This protein binds this small molecule.
Small molecule (SMILES): CC(=O)N[C@@H]1[C@@H](O)[C@H](O)[C@@H](CO)O[C@H]1O

Binding-site contacts:
Ligand atom C7 contacts residue HIS146 of chain 1.B at 4.2 Å.
Ligand atom N2 contacts residue HIS146 of chain 1.B at 4.4 Å.
Ligand atom C1 contacts residue ASN179 of chain 1.B at 1.4 Å.
Ligand atom C3 contacts residue ASN179 of chain 1.B at 3.8 Å.
Ligand atom C8 contacts residue GLY178 of chain 1.B at 3.9 Å.
Ligand atom O7 contacts residue HIS146 of chain 1.B at 3.6 Å (h-bond).
Ligand atom C2 contacts residue HIS146 of chain 1.B at 4.0 Å.
Ligand atom C7 contacts residue GLY178 of chain 1.B at 4.4 Å.
Ligand atom N2 contacts residue ASN179 of chain 1.B at 2.9 Å (h-bond).
Ligand atom O7 contacts residue ASN179 of chain 1.B at 3.7 Å.
Ligand atom C4 contacts residue ASN179 of chain 1.B at 4.2 Å.
Ligand atom C2 contacts residue ASN179 of chain 1.B at 2.5 Å.
Ligand atom C7 contacts residue ASN179 of chain 1.B at 3.5 Å.
Ligand atom C5 contacts residue ASN179 of chain 1.B at 3.6 Å.
Ligand atom O5 contacts residue HIS146 of chain 1.B at 4.2 Å.
Ligand atom C1 contacts residue HIS146 of chain 1.B at 3.8 Å.
Ligand atom O5 contacts residue ALA147 of chain 1.B at 4.3 Å.
Ligand atom O6 contacts residue ALA147 of chain 1.B at 4.0 Å.
Ligand atom O5 contacts residue ASN179 of chain 1.B at 2.3 Å (h-bond).

Sequence of chain 1.B:
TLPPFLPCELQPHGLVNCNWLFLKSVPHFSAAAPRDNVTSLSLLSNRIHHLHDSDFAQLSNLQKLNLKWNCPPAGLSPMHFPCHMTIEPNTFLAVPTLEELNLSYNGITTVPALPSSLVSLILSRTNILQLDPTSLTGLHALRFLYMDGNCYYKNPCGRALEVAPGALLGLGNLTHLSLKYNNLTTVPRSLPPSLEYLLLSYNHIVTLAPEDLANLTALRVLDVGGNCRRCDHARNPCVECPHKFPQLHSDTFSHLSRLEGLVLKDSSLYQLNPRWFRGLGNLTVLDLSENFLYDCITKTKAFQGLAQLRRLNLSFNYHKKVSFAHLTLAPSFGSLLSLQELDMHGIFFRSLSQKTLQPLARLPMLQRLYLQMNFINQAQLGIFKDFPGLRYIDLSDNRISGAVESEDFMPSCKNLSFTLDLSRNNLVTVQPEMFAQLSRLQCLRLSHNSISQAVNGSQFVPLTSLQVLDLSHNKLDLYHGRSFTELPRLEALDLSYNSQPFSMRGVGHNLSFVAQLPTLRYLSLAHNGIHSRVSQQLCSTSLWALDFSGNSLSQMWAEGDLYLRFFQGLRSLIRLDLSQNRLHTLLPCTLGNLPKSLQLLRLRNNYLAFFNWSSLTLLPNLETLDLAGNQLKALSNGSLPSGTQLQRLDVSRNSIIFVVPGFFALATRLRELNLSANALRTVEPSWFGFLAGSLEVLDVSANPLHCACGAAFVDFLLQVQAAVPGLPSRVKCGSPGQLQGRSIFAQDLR